Binding-site contacts:
Ligand atom O5 contacts residue ARG162 of chain 2.D at 3.2 Å (salt-bridge).
Ligand atom C3 contacts residue ASN167 of chain 2.D at 3.8 Å.
Ligand atom O7 contacts residue ARG278 of chain 3.D at 3.3 Å (salt-bridge).
Ligand atom C7 contacts residue THR168 of chain 2.D at 4.0 Å.
Ligand atom O7 contacts residue ASN167 of chain 2.D at 3.9 Å.
Ligand atom N2 contacts residue THR168 of chain 2.D at 3.4 Å.
Ligand atom C7 contacts residue ASN167 of chain 2.D at 3.6 Å.
Ligand atom C6 contacts residue ARG162 of chain 2.D at 4.2 Å.
Ligand atom O5 contacts residue ASN167 of chain 2.D at 2.3 Å (h-bond).
Ligand atom O6 contacts residue VAL144 of chain 2.D at 4.2 Å.
Ligand atom C4 contacts residue ASN167 of chain 2.D at 4.2 Å.
Ligand atom C8 contacts residue THR168 of chain 2.D at 3.7 Å.
Ligand atom C2 contacts residue THR168 of chain 2.D at 4.3 Å.
Ligand atom C2 contacts residue ASN167 of chain 2.D at 2.5 Å.
Ligand atom C1 contacts residue ARG162 of chain 2.D at 3.6 Å.
Ligand atom C8 contacts residue ASN167 of chain 2.D at 4.4 Å.
Ligand atom C1 contacts residue ASN167 of chain 2.D at 1.4 Å.
Ligand atom C7 contacts residue ARG278 of chain 3.D at 3.6 Å.
Ligand atom C5 contacts residue ARG162 of chain 2.D at 4.0 Å.
Ligand atom C1 contacts residue THR168 of chain 2.D at 4.1 Å.
Ligand atom C8 contacts residue ARG278 of chain 3.D at 3.6 Å.
Ligand atom C5 contacts residue ASN167 of chain 2.D at 3.6 Å.
Ligand atom N2 contacts residue ASN167 of chain 2.D at 2.9 Å (h-bond).

Sequence of chain 3.D:
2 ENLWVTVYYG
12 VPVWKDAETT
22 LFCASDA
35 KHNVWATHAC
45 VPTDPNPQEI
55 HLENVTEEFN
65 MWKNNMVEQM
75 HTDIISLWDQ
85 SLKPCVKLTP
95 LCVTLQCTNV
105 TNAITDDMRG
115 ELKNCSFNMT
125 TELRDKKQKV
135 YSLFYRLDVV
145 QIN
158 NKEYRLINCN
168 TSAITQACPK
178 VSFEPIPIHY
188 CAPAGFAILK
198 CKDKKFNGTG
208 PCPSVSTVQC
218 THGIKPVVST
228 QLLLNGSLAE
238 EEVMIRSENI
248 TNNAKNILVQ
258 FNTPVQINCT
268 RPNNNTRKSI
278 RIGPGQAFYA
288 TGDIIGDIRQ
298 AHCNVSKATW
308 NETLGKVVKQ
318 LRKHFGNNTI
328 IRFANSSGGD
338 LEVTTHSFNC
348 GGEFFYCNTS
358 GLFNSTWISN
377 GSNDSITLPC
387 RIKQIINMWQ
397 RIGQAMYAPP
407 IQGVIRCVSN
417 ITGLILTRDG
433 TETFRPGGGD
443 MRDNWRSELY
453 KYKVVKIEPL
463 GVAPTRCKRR

Sequence of chain 2.D:
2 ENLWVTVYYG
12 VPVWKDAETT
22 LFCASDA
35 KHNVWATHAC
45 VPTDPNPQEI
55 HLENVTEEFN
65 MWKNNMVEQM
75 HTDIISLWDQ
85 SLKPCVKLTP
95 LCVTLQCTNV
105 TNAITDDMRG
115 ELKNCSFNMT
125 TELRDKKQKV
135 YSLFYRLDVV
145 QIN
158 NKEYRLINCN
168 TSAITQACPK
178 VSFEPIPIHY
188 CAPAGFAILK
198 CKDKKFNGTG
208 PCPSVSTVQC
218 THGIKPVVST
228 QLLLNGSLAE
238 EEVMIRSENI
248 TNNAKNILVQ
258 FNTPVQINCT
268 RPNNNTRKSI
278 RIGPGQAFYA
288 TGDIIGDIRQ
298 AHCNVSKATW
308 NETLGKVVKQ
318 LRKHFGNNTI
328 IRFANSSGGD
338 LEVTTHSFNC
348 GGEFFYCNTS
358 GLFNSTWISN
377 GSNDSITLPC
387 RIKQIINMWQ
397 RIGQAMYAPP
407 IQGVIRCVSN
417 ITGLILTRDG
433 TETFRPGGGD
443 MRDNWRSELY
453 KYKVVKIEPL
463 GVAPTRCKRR

This small molecule binds to this protein.
Small molecule (SMILES): CC(=O)N[C@@H]1[C@@H](O)[C@H](O)[C@@H](CO)O[C@H]1O